Binding-site contacts:
Ligand atom C2 contacts residue ASN246 of chain 1.G at 2.5 Å.
Ligand atom N2 contacts residue THR248 of chain 1.G at 2.9 Å (h-bond).
Ligand atom N2 contacts residue ASN246 of chain 1.G at 2.8 Å (h-bond).
Ligand atom C1 contacts residue THR248 of chain 1.G at 3.5 Å.
Ligand atom C2 contacts residue THR248 of chain 1.G at 3.5 Å.
Ligand atom C4 contacts residue ASN246 of chain 1.G at 4.2 Å.
Ligand atom C6 contacts residue ASN249 of chain 1.G at 3.5 Å.
Ligand atom O6 contacts residue ASN249 of chain 1.G at 4.0 Å.
Ligand atom O5 contacts residue ASN249 of chain 1.G at 2.9 Å (h-bond).
Ligand atom C8 contacts residue ASN246 of chain 1.G at 4.0 Å.
Ligand atom C5 contacts residue ASN249 of chain 1.G at 3.5 Å.
Ligand atom C7 contacts residue ASN246 of chain 1.G at 3.8 Å.
Ligand atom C8 contacts residue THR248 of chain 1.G at 4.0 Å.
Ligand atom C5 contacts residue ASN246 of chain 1.G at 3.6 Å.
Ligand atom C1 contacts residue ASN249 of chain 1.G at 3.6 Å.
Ligand atom C7 contacts residue THR248 of chain 1.G at 3.8 Å.
Ligand atom C1 contacts residue ASN246 of chain 1.G at 1.4 Å.
Ligand atom O5 contacts residue ASN246 of chain 1.G at 2.3 Å (h-bond).
Ligand atom C3 contacts residue ASN246 of chain 1.G at 3.8 Å.
Ligand atom C3 contacts residue THR248 of chain 1.G at 3.8 Å.

The protein below binds the small molecule below.
Small molecule (SMILES): CC(=O)N[C@H]1[C@H](O[C@H]2[C@H](O)[C@@H](NC(C)=O)CO[C@@H]2CO)O[C@H](CO)[C@@H](O[C@@H]2O[C@H](CO)[C@@H](O)[C@H](O)[C@@H]2O)[C@@H]1O

Sequence of chain 1.G:
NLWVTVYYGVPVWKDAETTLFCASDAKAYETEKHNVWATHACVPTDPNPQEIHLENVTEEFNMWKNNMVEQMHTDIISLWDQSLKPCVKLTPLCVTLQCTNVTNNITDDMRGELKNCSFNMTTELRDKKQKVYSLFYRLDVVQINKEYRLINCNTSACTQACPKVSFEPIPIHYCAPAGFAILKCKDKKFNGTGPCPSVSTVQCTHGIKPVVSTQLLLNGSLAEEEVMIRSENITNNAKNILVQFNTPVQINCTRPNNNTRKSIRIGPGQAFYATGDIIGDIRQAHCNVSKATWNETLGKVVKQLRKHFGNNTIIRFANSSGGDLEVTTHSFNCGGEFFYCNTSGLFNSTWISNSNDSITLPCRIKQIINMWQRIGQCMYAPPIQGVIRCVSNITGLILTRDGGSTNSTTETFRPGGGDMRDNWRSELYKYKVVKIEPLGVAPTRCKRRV